Binding-site contacts:
Ligand atom O5 contacts residue PHE1122 of chain 1.C at 3.9 Å.
Ligand atom O7 contacts residue ASN1117 of chain 1.C at 3.3 Å (h-bond).
Ligand atom O4 contacts residue HIS1120 of chain 1.C at 3.9 Å.
Ligand atom C1 contacts residue ASN1117 of chain 1.C at 1.4 Å.
Ligand atom O5 contacts residue HIS1120 of chain 1.C at 4.3 Å.
Ligand atom C6 contacts residue PHE1122 of chain 1.C at 3.6 Å (hydrophobic).
Ligand atom O5 contacts residue ASN1117 of chain 1.C at 2.4 Å (h-bond).
Ligand atom N2 contacts residue ASN1117 of chain 1.C at 2.9 Å (h-bond).
Ligand atom C8 contacts residue HIS1120 of chain 1.C at 4.0 Å.
Ligand atom C3 contacts residue HIS1120 of chain 1.C at 3.9 Å.
Ligand atom C7 contacts residue HIS1120 of chain 1.C at 4.0 Å.
Ligand atom C5 contacts residue HIS1120 of chain 1.C at 3.8 Å.
Ligand atom O7 contacts residue HIS1120 of chain 1.C at 3.9 Å.
Ligand atom C2 contacts residue ASN1117 of chain 1.C at 2.4 Å.
Ligand atom C4 contacts residue ASN1117 of chain 1.C at 4.3 Å.
Ligand atom C3 contacts residue ASN1117 of chain 1.C at 3.8 Å.
Ligand atom C5 contacts residue PHE1122 of chain 1.C at 4.2 Å (hydrophobic).
Ligand atom C1 contacts residue HIS1120 of chain 1.C at 3.9 Å.
Ligand atom N2 contacts residue THR1119 of chain 1.C at 4.0 Å.
Ligand atom C2 contacts residue HIS1120 of chain 1.C at 4.3 Å.
Ligand atom C7 contacts residue ASN1117 of chain 1.C at 3.2 Å.
Ligand atom C4 contacts residue HIS1120 of chain 1.C at 4.2 Å.
Ligand atom C5 contacts residue ASN1117 of chain 1.C at 3.7 Å.
Ligand atom C8 contacts residue ASN1117 of chain 1.C at 3.6 Å.
Ligand atom O6 contacts residue PHE1122 of chain 1.C at 4.1 Å.

Sequence of chain 1.C:
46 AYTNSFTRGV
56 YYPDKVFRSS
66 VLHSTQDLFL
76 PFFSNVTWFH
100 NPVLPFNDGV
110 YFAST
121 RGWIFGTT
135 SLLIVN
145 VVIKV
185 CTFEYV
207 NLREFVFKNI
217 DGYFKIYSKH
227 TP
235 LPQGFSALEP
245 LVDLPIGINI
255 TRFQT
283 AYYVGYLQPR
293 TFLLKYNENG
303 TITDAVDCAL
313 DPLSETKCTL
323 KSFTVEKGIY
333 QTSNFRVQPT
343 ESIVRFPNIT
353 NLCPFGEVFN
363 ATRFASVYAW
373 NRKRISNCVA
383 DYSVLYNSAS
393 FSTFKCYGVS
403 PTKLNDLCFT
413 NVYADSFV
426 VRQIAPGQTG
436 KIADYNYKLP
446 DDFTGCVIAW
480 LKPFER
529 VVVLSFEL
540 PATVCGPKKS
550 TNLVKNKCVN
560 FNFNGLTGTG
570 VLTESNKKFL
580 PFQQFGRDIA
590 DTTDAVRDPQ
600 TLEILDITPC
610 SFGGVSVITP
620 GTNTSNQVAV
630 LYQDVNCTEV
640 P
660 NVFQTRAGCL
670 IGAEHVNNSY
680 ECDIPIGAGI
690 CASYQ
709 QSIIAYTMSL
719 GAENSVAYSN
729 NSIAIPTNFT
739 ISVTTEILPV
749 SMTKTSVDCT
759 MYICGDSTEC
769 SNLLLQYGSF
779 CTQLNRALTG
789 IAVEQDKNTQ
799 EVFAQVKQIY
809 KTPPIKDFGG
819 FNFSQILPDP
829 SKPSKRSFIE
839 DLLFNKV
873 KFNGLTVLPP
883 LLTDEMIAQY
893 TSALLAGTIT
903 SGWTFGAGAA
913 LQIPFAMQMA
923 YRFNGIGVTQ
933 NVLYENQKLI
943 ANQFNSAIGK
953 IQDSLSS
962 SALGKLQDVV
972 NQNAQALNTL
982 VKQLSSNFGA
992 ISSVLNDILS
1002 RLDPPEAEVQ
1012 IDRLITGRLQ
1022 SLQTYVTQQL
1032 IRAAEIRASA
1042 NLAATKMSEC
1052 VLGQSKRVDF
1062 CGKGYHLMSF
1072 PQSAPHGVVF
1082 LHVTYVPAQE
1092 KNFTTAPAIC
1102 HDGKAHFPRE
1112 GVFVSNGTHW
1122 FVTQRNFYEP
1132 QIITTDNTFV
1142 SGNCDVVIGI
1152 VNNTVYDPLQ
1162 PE

A small-molecule ligand and the protein it binds are described below.
Small molecule (SMILES): CC(=O)N[C@H]1[C@H](O[C@H]2[C@H](O)[C@@H](NC(C)=O)CO[C@@H]2CO)O[C@H](CO)[C@@H](O)[C@@H]1O